Binding-site contacts:
Ligand atom C7 contacts residue ARG134 of chain 1.A at 4.1 Å.
Ligand atom O3P contacts residue ARG48 of chain 1.A at 3.7 Å.
Ligand atom C4 contacts residue FMN1 of chain 1.K at 3.4 Å.
Ligand atom C6 contacts residue ALA133 of chain 1.A at 4.0 Å (hydrophobic).
Ligand atom C8 contacts residue ARG134 of chain 1.A at 3.5 Å.
Ligand atom C9 contacts residue ARG134 of chain 1.A at 3.9 Å.
Ligand atom O5 contacts residue ARG45 of chain 1.A at 3.2 Å (salt-bridge).
Ligand atom O11 contacts residue FMN1 of chain 1.K at 2.9 Å (h-bond).
Ligand atom O4 contacts residue FMN1 of chain 1.K at 4.0 Å.
Ligand atom C10 contacts residue ALA133 of chain 1.A at 3.7 Å (hydrophobic).
Ligand atom C9 contacts residue ARG45 of chain 1.A at 3.5 Å.
Ligand atom C10 contacts residue SER132 of chain 1.A at 3.7 Å.
Ligand atom C5 contacts residue SER132 of chain 1.A at 4.0 Å.
Ligand atom O92 contacts residue MSE49 of chain 1.A at 3.4 Å.
Ligand atom C3 contacts residue FMN1 of chain 1.K at 3.7 Å.
Ligand atom C2 contacts residue FMN1 of chain 1.K at 3.5 Å.
Ligand atom O12 contacts residue HIS110 of chain 1.A at 3.2 Å.
Ligand atom C9 contacts residue MSE49 of chain 1.A at 3.7 Å.
Ligand atom O4 contacts residue ARG48 of chain 1.A at 3.9 Å.
Ligand atom O12 contacts residue FMN1 of chain 1.K at 3.7 Å.
Ligand atom C6 contacts residue SER132 of chain 1.A at 3.6 Å.
Ligand atom O91 contacts residue ARG39 of chain 1.A at 2.7 Å (salt-bridge).
Ligand atom O2P contacts residue HIS10 of chain 1.A at 3.2 Å (h-bond).
Ligand atom C10 contacts residue FMN1 of chain 1.K at 3.5 Å.
Ligand atom O91 contacts residue ARG45 of chain 1.A at 2.8 Å (salt-bridge).
Ligand atom C1 contacts residue SER132 of chain 1.A at 3.7 Å.
Ligand atom O2P contacts residue ARG48 of chain 1.A at 3.5 Å (salt-bridge).
Ligand atom O92 contacts residue ARG39 of chain 1.A at 2.9 Å (salt-bridge).
Ligand atom O92 contacts residue ARG134 of chain 1.A at 3.1 Å (salt-bridge).
Ligand atom C1 contacts residue FMN1 of chain 1.K at 3.4 Å.
Ligand atom C8 contacts residue ARG48 of chain 1.A at 3.4 Å.
Ligand atom C9 contacts residue ARG39 of chain 1.A at 3.5 Å.
Ligand atom O92 contacts residue THR137 of chain 1.A at 3.9 Å.
Ligand atom C7 contacts residue MSE49 of chain 1.A at 4.0 Å.
Ligand atom C8 contacts residue MSE49 of chain 1.A at 3.8 Å.
Ligand atom O11 contacts residue SER132 of chain 1.A at 3.9 Å.
Ligand atom O91 contacts residue ALA133 of chain 1.A at 4.1 Å.
Ligand atom C7 contacts residue ARG45 of chain 1.A at 3.6 Å.
Ligand atom O11 contacts residue ALA133 of chain 1.A at 2.9 Å (h-bond).
Ligand atom C6 contacts residue FMN1 of chain 1.K at 3.4 Å.

Sequence of chain 1.A:
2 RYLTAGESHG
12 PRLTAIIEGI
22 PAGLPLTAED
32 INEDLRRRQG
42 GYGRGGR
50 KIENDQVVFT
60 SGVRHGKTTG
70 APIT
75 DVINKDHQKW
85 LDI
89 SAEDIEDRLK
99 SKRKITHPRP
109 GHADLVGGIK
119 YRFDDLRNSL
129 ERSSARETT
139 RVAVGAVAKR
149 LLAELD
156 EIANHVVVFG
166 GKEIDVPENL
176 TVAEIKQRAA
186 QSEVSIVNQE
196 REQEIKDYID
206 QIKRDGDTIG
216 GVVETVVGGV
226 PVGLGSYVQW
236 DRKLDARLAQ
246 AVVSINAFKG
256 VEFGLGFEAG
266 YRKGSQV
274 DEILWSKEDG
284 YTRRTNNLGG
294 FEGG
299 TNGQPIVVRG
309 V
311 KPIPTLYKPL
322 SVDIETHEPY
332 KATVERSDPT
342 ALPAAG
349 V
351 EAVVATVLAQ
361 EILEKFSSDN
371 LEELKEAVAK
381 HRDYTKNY

This protein binds this small molecule.
Small molecule (SMILES): C=C(O[C@@H]1CC(C(=O)O)=C[C@@H](OP(=O)(O)O)[C@H]1O)C(=O)O